The protein below binds the small molecule below.
Small molecule (SMILES): O=c1[nH]cnc2c1ncn2[C@@H]1O[C@H](COP(=O)(O)O)[C@@H](O)[C@H]1O

Sequence of chain 2.B:
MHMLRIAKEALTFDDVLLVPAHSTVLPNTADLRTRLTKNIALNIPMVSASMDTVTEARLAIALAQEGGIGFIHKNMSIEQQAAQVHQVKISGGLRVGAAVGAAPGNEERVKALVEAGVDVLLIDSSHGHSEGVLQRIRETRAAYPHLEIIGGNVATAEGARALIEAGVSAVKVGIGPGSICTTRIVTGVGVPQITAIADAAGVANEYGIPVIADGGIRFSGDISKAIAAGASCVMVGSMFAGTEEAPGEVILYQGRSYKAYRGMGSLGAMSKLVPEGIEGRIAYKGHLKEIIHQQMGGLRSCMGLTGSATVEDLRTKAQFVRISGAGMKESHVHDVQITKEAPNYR

Binding-site contacts:
Ligand atom O2' contacts residue MOA1 of chain 2.G at 3.4 Å.
Ligand atom N1 contacts residue GLU294 of chain 2.B at 2.8 Å (salt-bridge).
Ligand atom O1P contacts residue GLY240 of chain 2.B at 2.9 Å (h-bond).
Ligand atom O1P contacts residue SER241 of chain 2.B at 3.6 Å (h-bond).
Ligand atom N1 contacts residue MOA1 of chain 2.G at 3.0 Å (h-bond).
Ligand atom C3' contacts residue ASP217 of chain 2.B at 3.3 Å.
Ligand atom N3 contacts residue MOA1 of chain 2.G at 3.2 Å.
Ligand atom O3P contacts residue GLY181 of chain 2.B at 3.5 Å.
Ligand atom C4' contacts residue ASP217 of chain 2.B at 3.5 Å.
Ligand atom O6 contacts residue GLY268 of chain 2.B at 2.8 Å (h-bond).
Ligand atom O3' contacts residue ALA52 of chain 2.B at 3.5 Å.
Ligand atom C5 contacts residue ILE183 of chain 2.B at 3.5 Å (hydrophobic).
Ligand atom C2 contacts residue MOA1 of chain 2.G at 2.9 Å.
Ligand atom O6 contacts residue GLY295 of chain 2.B at 3.3 Å.
Ligand atom N7 contacts residue MET267 of chain 2.B at 2.9 Å (h-bond).
Ligand atom N3 contacts residue CYS184 of chain 2.B at 3.4 Å.
Ligand atom O3' contacts residue ASP217 of chain 2.B at 2.3 Å (salt-bridge).
Ligand atom N7 contacts residue GLY266 of chain 2.B at 3.4 Å.
Ligand atom C2 contacts residue CYS184 of chain 2.B at 2.9 Å (hydrophobic).
Ligand atom O2P contacts residue TYR264 of chain 2.B at 2.6 Å (h-bond).
Ligand atom C4 contacts residue MOA1 of chain 2.G at 3.6 Å.
Ligand atom P contacts residue SER182 of chain 2.B at 3.7 Å.
Ligand atom O3' contacts residue MET238 of chain 2.B at 3.6 Å (h-bond).
Ligand atom O5' contacts residue GLY181 of chain 2.B at 3.5 Å.
Ligand atom O6 contacts residue GLY266 of chain 2.B at 3.2 Å.
Ligand atom C5 contacts residue MET267 of chain 2.B at 3.7 Å (hydrophobic).
Ligand atom C2' contacts residue ASP217 of chain 2.B at 3.6 Å.
Ligand atom O3P contacts residue SER182 of chain 2.B at 2.9 Å (h-bond).
Ligand atom C5' contacts residue TYR264 of chain 2.B at 3.7 Å (hydrophobic).
Ligand atom O5' contacts residue GLY218 of chain 2.B at 3.7 Å.
Ligand atom C2 contacts residue GLU294 of chain 2.B at 3.5 Å.
Ligand atom N7 contacts residue ILE183 of chain 2.B at 3.7 Å.
Ligand atom O3P contacts residue GLY219 of chain 2.B at 2.9 Å (h-bond).
Ligand atom O6 contacts residue MET267 of chain 2.B at 3.3 Å (h-bond).
Ligand atom O1P contacts residue VAL239 of chain 2.B at 3.7 Å.
Ligand atom O2' contacts residue ASP217 of chain 2.B at 2.4 Å (salt-bridge).
Ligand atom C4 contacts residue ILE183 of chain 2.B at 3.6 Å (hydrophobic).
Ligand atom O2P contacts residue SER182 of chain 2.B at 2.6 Å (h-bond).
Ligand atom O2P contacts residue SER241 of chain 2.B at 2.9 Å (h-bond).
Ligand atom N1 contacts residue CYS184 of chain 2.B at 3.6 Å.